This protein binds this small molecule.
Small molecule (SMILES): CC(=O)N[C@@H]1[C@@H](O)[C@H](O)[C@@H](CO)O[C@H]1O

Binding-site contacts:
Ligand atom N2 contacts residue ASN318 of chain 1.B at 3.0 Å (h-bond).
Ligand atom O5 contacts residue ASN318 of chain 1.B at 2.3 Å (h-bond).
Ligand atom C4 contacts residue ASN318 of chain 1.B at 4.2 Å.
Ligand atom C6 contacts residue ASN318 of chain 1.B at 4.4 Å.
Ligand atom C6 contacts residue THR568 of chain 1.B at 4.2 Å.
Ligand atom C1 contacts residue ASN318 of chain 1.B at 1.4 Å.
Ligand atom O5 contacts residue GLN567 of chain 1.B at 3.8 Å.
Ligand atom C2 contacts residue ASN318 of chain 1.B at 2.5 Å.
Ligand atom C5 contacts residue ASN318 of chain 1.B at 3.7 Å.
Ligand atom C3 contacts residue ASN318 of chain 1.B at 3.8 Å.
Ligand atom C7 contacts residue ASN318 of chain 1.B at 4.0 Å.

Sequence of chain 1.B:
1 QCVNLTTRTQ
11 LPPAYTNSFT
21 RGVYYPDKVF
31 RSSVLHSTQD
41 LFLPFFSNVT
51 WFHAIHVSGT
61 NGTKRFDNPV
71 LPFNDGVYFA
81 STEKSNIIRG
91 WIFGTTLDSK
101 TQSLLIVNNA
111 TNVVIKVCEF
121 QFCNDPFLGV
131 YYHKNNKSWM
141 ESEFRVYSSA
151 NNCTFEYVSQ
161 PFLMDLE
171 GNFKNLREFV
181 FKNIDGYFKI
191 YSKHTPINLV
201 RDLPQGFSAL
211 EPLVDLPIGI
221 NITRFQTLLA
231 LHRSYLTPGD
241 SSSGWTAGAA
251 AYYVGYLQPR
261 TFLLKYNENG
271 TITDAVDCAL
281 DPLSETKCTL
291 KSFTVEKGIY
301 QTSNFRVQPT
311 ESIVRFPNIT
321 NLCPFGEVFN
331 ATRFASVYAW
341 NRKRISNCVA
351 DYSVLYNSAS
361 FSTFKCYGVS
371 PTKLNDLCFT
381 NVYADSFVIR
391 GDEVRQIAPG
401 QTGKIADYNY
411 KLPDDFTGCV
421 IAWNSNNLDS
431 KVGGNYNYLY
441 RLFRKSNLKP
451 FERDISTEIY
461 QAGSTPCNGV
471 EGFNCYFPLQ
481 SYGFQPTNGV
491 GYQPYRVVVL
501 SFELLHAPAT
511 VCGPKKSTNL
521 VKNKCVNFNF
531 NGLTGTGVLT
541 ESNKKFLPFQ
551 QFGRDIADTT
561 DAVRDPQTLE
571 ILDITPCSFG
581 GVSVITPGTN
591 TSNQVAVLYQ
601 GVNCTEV